Sequence of chain 1.A:
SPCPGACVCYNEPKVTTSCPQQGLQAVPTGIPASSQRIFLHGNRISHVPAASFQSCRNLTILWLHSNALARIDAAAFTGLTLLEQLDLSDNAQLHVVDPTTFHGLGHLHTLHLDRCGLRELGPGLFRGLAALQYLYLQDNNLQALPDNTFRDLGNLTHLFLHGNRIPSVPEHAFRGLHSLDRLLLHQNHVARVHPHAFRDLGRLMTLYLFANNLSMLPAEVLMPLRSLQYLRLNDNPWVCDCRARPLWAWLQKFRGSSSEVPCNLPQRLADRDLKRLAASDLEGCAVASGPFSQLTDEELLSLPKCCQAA

This small molecule binds to this protein.
Small molecule (SMILES): CC(=O)N[C@H]1[C@H](O[C@H]2[C@H](O)[C@@H](NC(C)=O)CO[C@@H]2CO)O[C@H](CO)[C@@H](O)[C@@H]1O

Binding-site contacts:
Ligand atom C1 contacts residue ASN214 of chain 1.A at 1.4 Å.
Ligand atom N2 contacts residue ASN214 of chain 1.A at 2.9 Å (h-bond).
Ligand atom O7 contacts residue HIS190 of chain 1.A at 3.1 Å.
Ligand atom C4 contacts residue ASN214 of chain 1.A at 4.2 Å.
Ligand atom C8 contacts residue HIS190 of chain 1.A at 3.7 Å.
Ligand atom O7 contacts residue ASN214 of chain 1.A at 3.5 Å (h-bond).
Ligand atom C3 contacts residue ASN214 of chain 1.A at 3.8 Å.
Ligand atom C5 contacts residue ASN214 of chain 1.A at 3.6 Å.
Ligand atom O5 contacts residue ALA192 of chain 1.A at 4.4 Å.
Ligand atom C8 contacts residue ASN214 of chain 1.A at 4.4 Å.
Ligand atom C7 contacts residue HIS190 of chain 1.A at 3.8 Å.
Ligand atom C2 contacts residue ASN214 of chain 1.A at 2.5 Å.
Ligand atom O5 contacts residue ASN214 of chain 1.A at 2.3 Å (h-bond).
Ligand atom C7 contacts residue ASN214 of chain 1.A at 3.4 Å.